A small-molecule ligand and the protein it binds are described below.
Small molecule (SMILES): O=C(NCCCS)[C@@H]1CN(Cc2ccc(F)cc2)CCN1

Binding-site contacts:
Ligand atom C4 contacts residue THR252 of chain 1.B at 3.9 Å.
Ligand atom C22 contacts residue TYR91 of chain 1.B at 3.2 Å (hydrophobic).
Ligand atom C4 contacts residue GLY250 of chain 1.B at 3.4 Å.
Ligand atom F25 contacts residue PHE128 of chain 1.B at 3.2 Å.
Ligand atom C1 contacts residue GLY31 of chain 1.B at 3.9 Å.
Ligand atom C4 contacts residue TYR91 of chain 1.B at 3.7 Å (hydrophobic).
Ligand atom F25 contacts residue ILE138 of chain 1.B at 3.1 Å.
Ligand atom F25 contacts residue TYR91 of chain 1.B at 3.3 Å.
Ligand atom O9 contacts residue TYR91 of chain 1.B at 2.7 Å (h-bond).
Ligand atom C19 contacts residue TYR91 of chain 1.B at 3.6 Å (hydrophobic).
Ligand atom O9 contacts residue CYS92 of chain 1.B at 3.3 Å (h-bond).
Ligand atom C24 contacts residue GLY250 of chain 1.B at 3.4 Å.
Ligand atom C12 contacts residue ARG255 of chain 1.B at 3.4 Å.
Ligand atom C23 contacts residue TYR91 of chain 1.B at 3.1 Å (hydrophobic).
Ligand atom S13 contacts residue ARG255 of chain 1.B at 4.0 Å.
Ligand atom C18 contacts residue ILE130 of chain 1.B at 3.7 Å (hydrophobic).
Ligand atom C12 contacts residue CYS92 of chain 1.B at 3.6 Å (hydrophobic).
Ligand atom C23 contacts residue ILE138 of chain 1.B at 3.9 Å (hydrophobic).
Ligand atom N8 contacts residue THR251 of chain 1.B at 4.1 Å.
Ligand atom C1 contacts residue THR252 of chain 1.B at 3.4 Å.
Ligand atom C20 contacts residue TYR91 of chain 1.B at 3.7 Å (hydrophobic).
Ligand atom C7 contacts residue TYR91 of chain 1.B at 3.7 Å (hydrophobic).
Ligand atom S13 contacts residue CYS92 of chain 1.B at 2.0 Å (h-bond).
Ligand atom C24 contacts residue LEU50 of chain 1.B at 4.0 Å (hydrophobic).
Ligand atom N6 contacts residue THR252 of chain 1.B at 3.5 Å (h-bond).
Ligand atom C7 contacts residue CYS92 of chain 1.B at 4.1 Å (hydrophobic).
Ligand atom C5 contacts residue TYR91 of chain 1.B at 4.0 Å (hydrophobic).
Ligand atom C19 contacts residue GLY250 of chain 1.B at 4.0 Å.
Ligand atom C11 contacts residue CYS92 of chain 1.B at 3.8 Å (hydrophobic).
Ligand atom C18 contacts residue GLY250 of chain 1.B at 3.9 Å.
Ligand atom C20 contacts residue ILE130 of chain 1.B at 3.7 Å (hydrophobic).
Ligand atom C21 contacts residue TYR91 of chain 1.B at 3.3 Å (hydrophobic).
Ligand atom C10 contacts residue ARG255 of chain 1.B at 3.9 Å.
Ligand atom N3 contacts residue THR252 of chain 1.B at 4.1 Å.
Ligand atom N3 contacts residue ILE130 of chain 1.B at 4.0 Å.
Ligand atom C24 contacts residue TYR91 of chain 1.B at 3.3 Å (hydrophobic).
Ligand atom C22 contacts residue ILE138 of chain 1.B at 3.9 Å (hydrophobic).
Ligand atom C2 contacts residue GLY31 of chain 1.B at 3.3 Å.
Ligand atom C23 contacts residue LEU50 of chain 1.B at 3.9 Å (hydrophobic).
Ligand atom C2 contacts residue THR252 of chain 1.B at 3.2 Å.

Sequence of chain 1.B:
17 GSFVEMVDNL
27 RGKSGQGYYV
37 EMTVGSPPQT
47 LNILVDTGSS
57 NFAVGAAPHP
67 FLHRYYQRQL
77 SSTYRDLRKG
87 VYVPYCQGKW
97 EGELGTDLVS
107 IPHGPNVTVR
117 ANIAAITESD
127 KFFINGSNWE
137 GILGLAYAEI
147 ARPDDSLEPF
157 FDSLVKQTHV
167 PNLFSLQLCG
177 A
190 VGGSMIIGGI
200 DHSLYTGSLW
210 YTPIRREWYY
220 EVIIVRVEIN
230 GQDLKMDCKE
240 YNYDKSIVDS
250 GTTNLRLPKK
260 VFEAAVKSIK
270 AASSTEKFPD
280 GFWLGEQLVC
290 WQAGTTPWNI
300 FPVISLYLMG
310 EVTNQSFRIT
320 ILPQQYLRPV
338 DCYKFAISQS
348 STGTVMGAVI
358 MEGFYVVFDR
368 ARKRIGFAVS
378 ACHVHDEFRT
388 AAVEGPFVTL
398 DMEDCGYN